This protein binds this small molecule.
Small molecule (SMILES): CC(=O)N[C@@H]1[C@@H](O)[C@H](O)[C@@H](CO)O[C@H]1O

Binding-site contacts:
Ligand atom O7 contacts residue ASN11 of chain 1.B at 4.1 Å.
Ligand atom C8 contacts residue VAL35 of chain 1.B at 3.9 Å (hydrophobic).
Ligand atom C7 contacts residue VAL35 of chain 1.B at 3.9 Å (hydrophobic).
Ligand atom C3 contacts residue VAL35 of chain 1.B at 4.2 Å (hydrophobic).
Ligand atom C7 contacts residue ASN11 of chain 1.B at 3.8 Å.
Ligand atom C5 contacts residue ASN38 of chain 1.B at 4.3 Å.
Ligand atom C8 contacts residue PHE6 of chain 1.B at 3.5 Å (hydrophobic).
Ligand atom C3 contacts residue ASN38 of chain 1.B at 3.5 Å.
Ligand atom C2 contacts residue ASP7 of chain 1.B at 4.5 Å.
Ligand atom O3 contacts residue VAL35 of chain 1.B at 3.1 Å.
Ligand atom O7 contacts residue ASP7 of chain 1.B at 3.5 Å (salt-bridge).
Ligand atom O7 contacts residue VAL35 of chain 1.B at 4.3 Å.
Ligand atom O3 contacts residue ASN38 of chain 1.B at 3.6 Å.
Ligand atom C4 contacts residue ASN38 of chain 1.B at 3.8 Å.
Ligand atom C8 contacts residue PHE10 of chain 1.B at 3.7 Å (hydrophobic).
Ligand atom C5 contacts residue ASN11 of chain 1.B at 3.6 Å.
Ligand atom C2 contacts residue ASN11 of chain 1.B at 2.4 Å.
Ligand atom O7 contacts residue PHE6 of chain 1.B at 4.5 Å.
Ligand atom C1 contacts residue ASN11 of chain 1.B at 1.4 Å.
Ligand atom C7 contacts residue PHE6 of chain 1.B at 4.3 Å (hydrophobic).
Ligand atom C8 contacts residue ASP7 of chain 1.B at 4.2 Å.
Ligand atom N2 contacts residue ASN11 of chain 1.B at 2.9 Å (h-bond).
Ligand atom C3 contacts residue ASN11 of chain 1.B at 3.8 Å.
Ligand atom C7 contacts residue ASP7 of chain 1.B at 4.2 Å.
Ligand atom C4 contacts residue ASN11 of chain 1.B at 4.2 Å.
Ligand atom O4 contacts residue ASN38 of chain 1.B at 2.8 Å (h-bond).
Ligand atom O5 contacts residue ASN11 of chain 1.B at 2.3 Å (h-bond).
Ligand atom N2 contacts residue VAL35 of chain 1.B at 4.1 Å.

Sequence of chain 1.B:
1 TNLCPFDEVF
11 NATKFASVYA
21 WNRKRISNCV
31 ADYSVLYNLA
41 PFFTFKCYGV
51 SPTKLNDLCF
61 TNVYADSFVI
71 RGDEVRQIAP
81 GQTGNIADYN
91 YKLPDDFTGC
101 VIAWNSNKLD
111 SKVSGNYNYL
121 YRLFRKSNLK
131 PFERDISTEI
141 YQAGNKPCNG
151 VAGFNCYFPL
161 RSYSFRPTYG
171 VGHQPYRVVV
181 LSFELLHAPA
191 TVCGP